Sequence of chain 1.B:
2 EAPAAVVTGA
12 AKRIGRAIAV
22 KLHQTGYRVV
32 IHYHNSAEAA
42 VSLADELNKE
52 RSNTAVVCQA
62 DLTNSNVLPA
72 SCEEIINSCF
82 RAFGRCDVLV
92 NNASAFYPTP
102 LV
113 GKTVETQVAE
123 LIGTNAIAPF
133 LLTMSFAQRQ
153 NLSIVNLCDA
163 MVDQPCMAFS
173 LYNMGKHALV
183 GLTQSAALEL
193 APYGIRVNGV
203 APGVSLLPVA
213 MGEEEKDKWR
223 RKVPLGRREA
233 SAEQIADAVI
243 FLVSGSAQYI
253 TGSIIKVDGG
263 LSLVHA

The protein below binds the small molecule below.
Small molecule (SMILES): Cc1ccc(-c2ccc3nc(N)nc(N)c3c2)cc1

Binding-site contacts:
Ligand atom C12 contacts residue PHE97 of chain 1.B at 3.7 Å (hydrophobic).
Ligand atom C27 contacts residue LEU209 of chain 1.B at 3.9 Å (hydrophobic).
Ligand atom C3 contacts residue NAP1 of chain 1.G at 3.5 Å.
Ligand atom N6 contacts residue PHE97 of chain 1.B at 3.6 Å.
Ligand atom C13 contacts residue PHE97 of chain 1.B at 3.5 Å (hydrophobic).
Ligand atom C3 contacts residue TYR174 of chain 1.B at 3.6 Å (hydrophobic).
Ligand atom C13 contacts residue NAP1 of chain 1.G at 3.6 Å.
Ligand atom N7 contacts residue ASP161 of chain 1.B at 3.7 Å.
Ligand atom N7 contacts residue NAP1 of chain 1.G at 3.5 Å.
Ligand atom C3 contacts residue PHE97 of chain 1.B at 3.5 Å (hydrophobic).
Ligand atom C23 contacts residue PRO210 of chain 1.B at 3.5 Å (hydrophobic).
Ligand atom C25 contacts residue NAP1 of chain 1.G at 3.4 Å.
Ligand atom N14 contacts residue NAP1 of chain 1.G at 3.3 Å (h-bond).
Ligand atom C22 contacts residue PRO210 of chain 1.B at 3.6 Å (hydrophobic).
Ligand atom C8 contacts residue ARG14 of chain 1.B at 3.6 Å.
Ligand atom C8 contacts residue NAP1 of chain 1.G at 3.6 Å.
Ligand atom C26 contacts residue LEU209 of chain 1.B at 3.5 Å (hydrophobic).
Ligand atom N7 contacts residue PHE97 of chain 1.B at 3.5 Å.
Ligand atom C2 contacts residue PHE97 of chain 1.B at 3.5 Å (hydrophobic).
Ligand atom N14 contacts residue PHE97 of chain 1.B at 3.7 Å.
Ligand atom C2 contacts residue NAP1 of chain 1.G at 3.8 Å.
Ligand atom C23 contacts residue PHE97 of chain 1.B at 3.8 Å (hydrophobic).
Ligand atom C5 contacts residue NAP1 of chain 1.G at 3.3 Å.
Ligand atom CAC contacts residue TRP221 of chain 1.B at 3.5 Å (hydrophobic).
Ligand atom N4 contacts residue TYR174 of chain 1.B at 3.6 Å.
Ligand atom C12 contacts residue NAP1 of chain 1.G at 3.8 Å.
Ligand atom C9 contacts residue NAP1 of chain 1.G at 3.8 Å.
Ligand atom C1 contacts residue NAP1 of chain 1.G at 3.6 Å.
Ligand atom N4 contacts residue NAP1 of chain 1.G at 2.7 Å (h-bond).
Ligand atom C1 contacts residue PHE97 of chain 1.B at 3.6 Å (hydrophobic).
Ligand atom C5 contacts residue SER95 of chain 1.B at 3.8 Å.
Ligand atom C9 contacts residue ARG14 of chain 1.B at 3.8 Å.
Ligand atom N4 contacts residue PHE97 of chain 1.B at 3.6 Å.
Ligand atom N14 contacts residue SER95 of chain 1.B at 2.8 Å (h-bond).
Ligand atom C5 contacts residue PHE97 of chain 1.B at 3.4 Å (hydrophobic).
Ligand atom N6 contacts residue NAP1 of chain 1.G at 2.8 Å (h-bond).
Ligand atom N7 contacts residue TYR174 of chain 1.B at 2.7 Å (h-bond).
Ligand atom CAC contacts residue MET213 of chain 1.B at 4.0 Å (hydrophobic).
Ligand atom C22 contacts residue MET213 of chain 1.B at 3.9 Å (hydrophobic).
Ligand atom C8 contacts residue PHE97 of chain 1.B at 3.9 Å (hydrophobic).